Binding-site contacts:
Ligand atom C8 contacts residue ASN86 of chain 1.G at 4.4 Å.
Ligand atom C6 contacts residue SER84 of chain 1.G at 4.5 Å.
Ligand atom O5 contacts residue GLY63 of chain 1.G at 4.4 Å.
Ligand atom C6 contacts residue LEU108 of chain 1.G at 4.2 Å (hydrophobic).
Ligand atom C3 contacts residue ASN86 of chain 1.G at 3.9 Å.
Ligand atom C6 contacts residue ASP20 of chain 1.G at 3.6 Å.
Ligand atom C5 contacts residue ASN86 of chain 1.G at 3.8 Å.
Ligand atom C1 contacts residue ASN86 of chain 1.G at 1.5 Å.
Ligand atom O5 contacts residue ASN86 of chain 1.G at 2.4 Å (h-bond).
Ligand atom C6 contacts residue ASN86 of chain 1.G at 3.3 Å.
Ligand atom C2 contacts residue ASN86 of chain 1.G at 2.5 Å.
Ligand atom O5 contacts residue ASN86 of chain 1.G at 4.3 Å.
Ligand atom O5 contacts residue ALA62 of chain 1.G at 3.9 Å.
Ligand atom C1 contacts residue ALA62 of chain 1.G at 4.3 Å (hydrophobic).
Ligand atom C4 contacts residue ASN86 of chain 1.G at 4.3 Å.
Ligand atom O6 contacts residue ASP20 of chain 1.G at 3.9 Å.
Ligand atom N2 contacts residue ASN86 of chain 1.G at 2.9 Å (h-bond).
Ligand atom O7 contacts residue ASN86 of chain 1.G at 3.5 Å (h-bond).
Ligand atom C8 contacts residue SER87 of chain 1.G at 4.2 Å.
Ligand atom C7 contacts residue ASN86 of chain 1.G at 3.3 Å.
Ligand atom C5 contacts residue ASN86 of chain 1.G at 3.7 Å.

This protein binds this small molecule.
Small molecule (SMILES): CC(=O)N[C@H]1CO[C@H](CO[C@@H]2O[C@@H](C)[C@@H](O)[C@@H](O)[C@@H]2O)[C@@H](O)[C@@H]1O

Sequence of chain 1.G:
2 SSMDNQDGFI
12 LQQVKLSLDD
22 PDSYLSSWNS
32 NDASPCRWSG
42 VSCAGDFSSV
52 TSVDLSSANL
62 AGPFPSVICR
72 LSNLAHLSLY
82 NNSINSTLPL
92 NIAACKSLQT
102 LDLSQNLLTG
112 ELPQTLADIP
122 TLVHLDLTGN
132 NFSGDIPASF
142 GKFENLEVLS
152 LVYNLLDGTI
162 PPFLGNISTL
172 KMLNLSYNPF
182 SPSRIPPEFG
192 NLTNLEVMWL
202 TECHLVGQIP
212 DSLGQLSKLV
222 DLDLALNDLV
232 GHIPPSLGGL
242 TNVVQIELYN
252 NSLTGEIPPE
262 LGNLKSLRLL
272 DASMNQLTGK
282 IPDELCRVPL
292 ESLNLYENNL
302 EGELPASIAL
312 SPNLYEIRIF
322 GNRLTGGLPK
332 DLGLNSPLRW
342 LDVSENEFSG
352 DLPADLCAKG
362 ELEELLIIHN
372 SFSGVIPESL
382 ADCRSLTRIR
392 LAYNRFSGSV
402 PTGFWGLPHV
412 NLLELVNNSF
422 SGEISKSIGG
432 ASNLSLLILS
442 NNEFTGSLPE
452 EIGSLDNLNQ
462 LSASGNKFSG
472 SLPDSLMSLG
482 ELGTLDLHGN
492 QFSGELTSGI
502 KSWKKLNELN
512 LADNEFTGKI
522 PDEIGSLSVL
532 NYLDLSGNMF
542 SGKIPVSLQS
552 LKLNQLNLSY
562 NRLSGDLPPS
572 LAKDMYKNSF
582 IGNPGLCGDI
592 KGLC